Binding-site contacts:
Ligand atom C2 contacts residue ASN717 of chain 1.A at 2.4 Å.
Ligand atom C7 contacts residue ASN717 of chain 1.A at 3.3 Å.
Ligand atom C3 contacts residue ASN717 of chain 1.A at 3.8 Å.
Ligand atom O4 contacts residue LEU922 of chain 1.A at 4.4 Å.
Ligand atom C8 contacts residue ASN717 of chain 1.A at 4.5 Å.
Ligand atom C8 contacts residue GLN1071 of chain 1.A at 4.5 Å.
Ligand atom N2 contacts residue GLN1071 of chain 1.A at 4.3 Å.
Ligand atom C4 contacts residue ASN717 of chain 1.A at 4.2 Å.
Ligand atom O5 contacts residue GLN1071 of chain 1.A at 3.7 Å.
Ligand atom C8 contacts residue THR716 of chain 1.A at 4.3 Å.
Ligand atom C1 contacts residue LEU922 of chain 1.A at 4.3 Å (hydrophobic).
Ligand atom O7 contacts residue GLN1071 of chain 1.A at 2.6 Å (h-bond).
Ligand atom O5 contacts residue ASN717 of chain 1.A at 2.3 Å (h-bond).
Ligand atom O6 contacts residue GLN926 of chain 1.A at 4.2 Å.
Ligand atom C1 contacts residue GLN1071 of chain 1.A at 3.7 Å.
Ligand atom C6 contacts residue LEU922 of chain 1.A at 4.3 Å (hydrophobic).
Ligand atom C7 contacts residue GLN1071 of chain 1.A at 3.6 Å.
Ligand atom C1 contacts residue ASN717 of chain 1.A at 1.4 Å.
Ligand atom C5 contacts residue LEU922 of chain 1.A at 4.0 Å (hydrophobic).
Ligand atom C2 contacts residue GLN1071 of chain 1.A at 4.0 Å.
Ligand atom C5 contacts residue ASN717 of chain 1.A at 3.6 Å.
Ligand atom O7 contacts residue ASN717 of chain 1.A at 3.4 Å (h-bond).
Ligand atom N2 contacts residue ASN717 of chain 1.A at 2.9 Å (h-bond).

Sequence of chain 1.A:
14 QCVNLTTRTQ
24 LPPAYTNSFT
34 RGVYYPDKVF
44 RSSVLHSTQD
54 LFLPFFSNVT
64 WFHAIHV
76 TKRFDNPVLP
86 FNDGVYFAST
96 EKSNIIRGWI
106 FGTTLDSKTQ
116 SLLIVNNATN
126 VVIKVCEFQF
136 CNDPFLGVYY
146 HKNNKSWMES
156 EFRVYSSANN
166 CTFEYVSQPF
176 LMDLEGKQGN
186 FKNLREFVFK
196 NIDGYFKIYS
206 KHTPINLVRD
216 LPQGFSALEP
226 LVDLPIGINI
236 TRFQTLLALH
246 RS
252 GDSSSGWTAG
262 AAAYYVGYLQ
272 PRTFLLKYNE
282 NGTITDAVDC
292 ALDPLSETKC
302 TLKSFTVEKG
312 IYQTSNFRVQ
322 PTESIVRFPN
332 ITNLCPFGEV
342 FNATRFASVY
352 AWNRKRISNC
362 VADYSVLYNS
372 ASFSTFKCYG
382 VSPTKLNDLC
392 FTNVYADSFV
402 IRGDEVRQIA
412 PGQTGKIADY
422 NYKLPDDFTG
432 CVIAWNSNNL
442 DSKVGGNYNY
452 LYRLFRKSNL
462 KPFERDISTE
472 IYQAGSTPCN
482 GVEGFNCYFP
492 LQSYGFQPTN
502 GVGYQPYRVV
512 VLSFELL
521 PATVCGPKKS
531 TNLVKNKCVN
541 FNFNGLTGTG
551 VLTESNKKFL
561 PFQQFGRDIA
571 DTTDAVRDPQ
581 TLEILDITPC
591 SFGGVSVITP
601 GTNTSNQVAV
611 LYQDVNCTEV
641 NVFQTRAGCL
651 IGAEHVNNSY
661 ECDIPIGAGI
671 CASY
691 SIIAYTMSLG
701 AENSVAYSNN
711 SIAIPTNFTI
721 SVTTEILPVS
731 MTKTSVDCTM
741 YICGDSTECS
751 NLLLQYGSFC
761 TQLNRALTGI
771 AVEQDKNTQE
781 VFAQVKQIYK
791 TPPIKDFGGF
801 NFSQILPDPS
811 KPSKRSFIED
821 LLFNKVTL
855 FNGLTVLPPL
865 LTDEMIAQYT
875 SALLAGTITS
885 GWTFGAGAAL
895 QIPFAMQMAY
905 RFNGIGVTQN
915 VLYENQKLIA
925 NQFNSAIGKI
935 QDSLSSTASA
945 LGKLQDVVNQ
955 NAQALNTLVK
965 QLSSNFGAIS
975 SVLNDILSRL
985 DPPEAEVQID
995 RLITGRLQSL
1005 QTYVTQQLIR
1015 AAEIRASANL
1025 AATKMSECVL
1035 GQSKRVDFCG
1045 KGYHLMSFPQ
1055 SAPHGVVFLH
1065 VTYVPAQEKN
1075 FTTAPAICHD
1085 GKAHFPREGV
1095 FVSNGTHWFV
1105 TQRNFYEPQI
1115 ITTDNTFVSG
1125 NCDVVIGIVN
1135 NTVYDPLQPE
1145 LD

This small molecule binds to this protein.
Small molecule (SMILES): CC(=O)N[C@@H]1[C@@H](O)[C@H](O)[C@@H](CO)O[C@H]1O